Sequence of chain 1.A:
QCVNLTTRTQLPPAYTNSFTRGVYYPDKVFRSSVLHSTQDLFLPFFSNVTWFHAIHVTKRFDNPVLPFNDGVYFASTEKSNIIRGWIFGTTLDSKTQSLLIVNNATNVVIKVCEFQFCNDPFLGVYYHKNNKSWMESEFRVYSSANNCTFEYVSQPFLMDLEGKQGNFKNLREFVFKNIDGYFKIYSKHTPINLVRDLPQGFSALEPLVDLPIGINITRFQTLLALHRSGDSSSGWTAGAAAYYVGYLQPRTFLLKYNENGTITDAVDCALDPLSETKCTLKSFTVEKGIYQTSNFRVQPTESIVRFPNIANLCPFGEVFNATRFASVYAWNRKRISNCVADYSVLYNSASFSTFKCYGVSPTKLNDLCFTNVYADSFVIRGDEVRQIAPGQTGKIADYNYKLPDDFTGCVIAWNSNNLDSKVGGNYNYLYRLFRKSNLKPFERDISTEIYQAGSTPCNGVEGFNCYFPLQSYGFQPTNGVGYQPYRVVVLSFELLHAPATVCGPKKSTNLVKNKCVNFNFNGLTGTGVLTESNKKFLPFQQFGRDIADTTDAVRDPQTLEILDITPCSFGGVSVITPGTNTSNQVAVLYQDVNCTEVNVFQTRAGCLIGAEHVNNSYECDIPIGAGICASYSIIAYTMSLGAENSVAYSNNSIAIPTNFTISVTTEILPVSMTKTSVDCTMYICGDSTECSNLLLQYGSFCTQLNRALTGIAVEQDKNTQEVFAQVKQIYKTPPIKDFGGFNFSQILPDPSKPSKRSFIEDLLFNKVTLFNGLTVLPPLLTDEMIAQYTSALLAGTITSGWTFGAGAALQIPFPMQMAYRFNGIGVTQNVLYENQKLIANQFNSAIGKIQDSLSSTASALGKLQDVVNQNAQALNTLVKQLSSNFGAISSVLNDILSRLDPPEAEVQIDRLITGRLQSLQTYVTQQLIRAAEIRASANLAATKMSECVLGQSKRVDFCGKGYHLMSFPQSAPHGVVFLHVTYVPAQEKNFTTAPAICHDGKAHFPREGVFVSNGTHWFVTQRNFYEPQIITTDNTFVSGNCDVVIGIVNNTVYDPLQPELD

Binding-site contacts:
Ligand atom O4 contacts residue PHE1103 of chain 1.A at 4.3 Å.
Ligand atom C1 contacts residue ASN1098 of chain 1.A at 1.4 Å.
Ligand atom C3 contacts residue ASN1098 of chain 1.A at 3.7 Å.
Ligand atom C1 contacts residue PHE1103 of chain 1.A at 4.3 Å (hydrophobic).
Ligand atom C8 contacts residue THR1100 of chain 1.A at 4.0 Å.
Ligand atom O7 contacts residue ASN1098 of chain 1.A at 3.5 Å (h-bond).
Ligand atom N2 contacts residue HIS1101 of chain 1.A at 4.4 Å.
Ligand atom C5 contacts residue PHE1103 of chain 1.A at 4.2 Å (hydrophobic).
Ligand atom C8 contacts residue GLY1099 of chain 1.A at 3.6 Å.
Ligand atom C5 contacts residue ASN1098 of chain 1.A at 3.7 Å.
Ligand atom C3 contacts residue HIS1101 of chain 1.A at 4.1 Å.
Ligand atom C4 contacts residue ASN1098 of chain 1.A at 4.3 Å.
Ligand atom C8 contacts residue ASN1098 of chain 1.A at 3.7 Å.
Ligand atom C7 contacts residue ASN1098 of chain 1.A at 3.3 Å.
Ligand atom O4 contacts residue HIS1101 of chain 1.A at 4.4 Å.
Ligand atom O3 contacts residue HIS1101 of chain 1.A at 4.1 Å.
Ligand atom N2 contacts residue ASN1098 of chain 1.A at 2.8 Å (h-bond).
Ligand atom O5 contacts residue ASN1098 of chain 1.A at 2.4 Å (h-bond).
Ligand atom C2 contacts residue ASN1098 of chain 1.A at 2.5 Å.

A protein and the small-molecule ligand that binds it are described below.
Small molecule (SMILES): CC(=O)N[C@@H]1[C@@H](O)[C@H](O)[C@@H](CO)O[C@H]1O